Binding-site contacts:
Ligand atom C contacts residue GLN1063 of chain 4.OA at 3.9 Å.
Ligand atom CG contacts residue ALA1120 of chain 4.OA at 4.4 Å (hydrophobic).
Ligand atom C contacts residue VAL1202 of chain 4.OA at 4.2 Å (hydrophobic).
Ligand atom O contacts residue HIS1126 of chain 4.OA at 3.3 Å (h-bond).
Ligand atom OH contacts residue GLN1063 of chain 4.OA at 3.7 Å.
Ligand atom CG contacts residue HIS1126 of chain 4.OA at 4.3 Å.
Ligand atom CA contacts residue GLN1063 of chain 4.OA at 4.3 Å.
Ligand atom CE1 contacts residue THR1121 of chain 4.OA at 3.9 Å.
Ligand atom CD1 contacts residue GLN1063 of chain 4.OA at 3.8 Å.
Ligand atom CD1 contacts residue ASN1072 of chain 4.OA at 4.0 Å.
Ligand atom CD2 contacts residue ALA1120 of chain 4.OA at 3.5 Å (hydrophobic).
Ligand atom CB contacts residue GLN1063 of chain 4.OA at 4.5 Å.
Ligand atom CA contacts residue HIS1126 of chain 4.OA at 4.3 Å.
Ligand atom O contacts residue GLN1063 of chain 4.OA at 2.9 Å (h-bond).
Ligand atom CD1 contacts residue ASN1122 of chain 4.OA at 4.3 Å.
Ligand atom CE1 contacts residue ASN1072 of chain 4.OA at 3.3 Å.
Ligand atom O contacts residue VAL1202 of chain 4.OA at 3.2 Å.
Ligand atom CD1 contacts residue PHE1125 of chain 4.OA at 3.6 Å (hydrophobic).
Ligand atom CG contacts residue GLN1063 of chain 4.OA at 4.3 Å.
Ligand atom CD2 contacts residue GLN1063 of chain 4.OA at 3.6 Å.
Ligand atom CD2 contacts residue LEU1129 of chain 4.OA at 4.2 Å (hydrophobic).
Ligand atom O contacts residue THR1121 of chain 4.OA at 4.0 Å.
Ligand atom CD2 contacts residue HIS1126 of chain 4.OA at 3.4 Å.
Ligand atom CZ contacts residue ASN1072 of chain 4.OA at 3.5 Å.
Ligand atom CD2 contacts residue THR1121 of chain 4.OA at 4.0 Å.
Ligand atom CD1 contacts residue ALA1120 of chain 4.OA at 4.3 Å (hydrophobic).
Ligand atom CE2 contacts residue ASN1072 of chain 4.OA at 4.4 Å.
Ligand atom OH contacts residue ASN1072 of chain 4.OA at 3.1 Å (h-bond).
Ligand atom OH contacts residue HIS1068 of chain 4.OA at 3.8 Å.
Ligand atom CD1 contacts residue THR1121 of chain 4.OA at 3.0 Å.
Ligand atom C contacts residue HIS1126 of chain 4.OA at 4.0 Å.
Ligand atom SD contacts residue ASN1072 of chain 4.OA at 3.7 Å.
Ligand atom CD2 contacts residue PHE1125 of chain 4.OA at 4.2 Å (hydrophobic).
Ligand atom CG2 contacts residue GLN1063 of chain 4.OA at 3.3 Å.
Ligand atom CD2 contacts residue THR1121 of chain 4.OA at 4.3 Å.
Ligand atom CB contacts residue THR1121 of chain 4.OA at 3.3 Å.
Ligand atom CG contacts residue ASN1072 of chain 4.OA at 4.2 Å.
Ligand atom CZ contacts residue GLN1063 of chain 4.OA at 4.1 Å.
Ligand atom CG contacts residue THR1121 of chain 4.OA at 3.3 Å.
Ligand atom CE2 contacts residue GLN1063 of chain 4.OA at 3.3 Å.

Sequence of chain 4.OA:
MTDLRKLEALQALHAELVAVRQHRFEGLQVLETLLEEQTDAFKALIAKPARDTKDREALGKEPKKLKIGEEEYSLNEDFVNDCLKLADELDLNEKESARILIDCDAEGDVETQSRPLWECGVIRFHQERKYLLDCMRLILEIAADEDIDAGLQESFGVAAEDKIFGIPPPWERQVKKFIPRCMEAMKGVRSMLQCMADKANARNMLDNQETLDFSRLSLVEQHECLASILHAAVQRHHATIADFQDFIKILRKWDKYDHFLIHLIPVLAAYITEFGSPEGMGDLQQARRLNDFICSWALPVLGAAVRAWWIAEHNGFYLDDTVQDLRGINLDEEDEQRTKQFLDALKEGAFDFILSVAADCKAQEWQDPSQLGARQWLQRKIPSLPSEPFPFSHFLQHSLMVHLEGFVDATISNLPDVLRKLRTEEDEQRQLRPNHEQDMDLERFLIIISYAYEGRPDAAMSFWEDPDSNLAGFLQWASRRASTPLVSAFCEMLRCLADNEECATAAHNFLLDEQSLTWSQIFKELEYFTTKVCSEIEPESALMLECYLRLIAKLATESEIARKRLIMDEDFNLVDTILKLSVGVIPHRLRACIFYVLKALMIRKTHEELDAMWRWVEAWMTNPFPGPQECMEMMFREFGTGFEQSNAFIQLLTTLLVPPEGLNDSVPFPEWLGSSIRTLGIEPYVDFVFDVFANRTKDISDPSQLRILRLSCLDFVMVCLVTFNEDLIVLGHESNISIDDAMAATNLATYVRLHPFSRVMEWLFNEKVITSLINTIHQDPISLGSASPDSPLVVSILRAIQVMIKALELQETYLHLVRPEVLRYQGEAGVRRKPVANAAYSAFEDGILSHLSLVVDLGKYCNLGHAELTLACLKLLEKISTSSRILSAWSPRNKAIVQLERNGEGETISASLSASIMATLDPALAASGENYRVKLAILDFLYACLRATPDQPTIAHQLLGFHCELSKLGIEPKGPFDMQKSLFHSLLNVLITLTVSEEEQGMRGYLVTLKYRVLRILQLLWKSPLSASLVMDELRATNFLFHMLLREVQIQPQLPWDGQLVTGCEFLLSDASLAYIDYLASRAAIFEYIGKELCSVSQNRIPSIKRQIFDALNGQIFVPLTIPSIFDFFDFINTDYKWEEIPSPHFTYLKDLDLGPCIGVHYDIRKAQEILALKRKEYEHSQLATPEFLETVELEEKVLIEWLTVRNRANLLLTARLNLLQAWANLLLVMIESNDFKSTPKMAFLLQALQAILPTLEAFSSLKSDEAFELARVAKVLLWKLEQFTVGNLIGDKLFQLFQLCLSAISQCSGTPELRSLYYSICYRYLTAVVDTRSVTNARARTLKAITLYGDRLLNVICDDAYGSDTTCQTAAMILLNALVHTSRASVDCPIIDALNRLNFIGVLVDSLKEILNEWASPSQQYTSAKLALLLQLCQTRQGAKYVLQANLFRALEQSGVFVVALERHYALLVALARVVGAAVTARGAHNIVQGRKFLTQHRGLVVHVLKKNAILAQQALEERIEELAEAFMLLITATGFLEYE

The small molecule below binds the protein below.
Small molecule (SMILES): CC[C@H](C)[C@H](N)C(=O)N[C@@H](CC(C)C)C(=O)N1CCC[C@H]1C(=O)N[C@@H](CCSC)C(=O)N[C@@H](Cc1ccc(O)cc1)C(=O)N[C@@H](CCCCN)C(=O)N[C@@H](CC(C)C)C(=O)N[C@@H](CO)C(=O)N1CCC[C@H]1C=O